Sequence of chain 57.A:
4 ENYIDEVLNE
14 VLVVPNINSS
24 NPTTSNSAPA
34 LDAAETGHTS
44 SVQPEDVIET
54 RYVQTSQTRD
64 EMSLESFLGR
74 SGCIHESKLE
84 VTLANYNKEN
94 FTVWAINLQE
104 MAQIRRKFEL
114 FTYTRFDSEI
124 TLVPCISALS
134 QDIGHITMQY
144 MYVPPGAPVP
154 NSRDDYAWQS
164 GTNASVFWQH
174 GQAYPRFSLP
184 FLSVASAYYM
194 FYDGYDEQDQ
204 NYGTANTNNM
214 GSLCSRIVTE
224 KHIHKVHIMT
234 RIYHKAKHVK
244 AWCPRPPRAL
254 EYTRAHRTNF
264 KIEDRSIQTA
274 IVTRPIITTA

This small molecule binds to this protein.
Small molecule (SMILES): CCOc1noc2cc(OCCC3CCN(c4ccc(C)nn4)CC3)ccc12

Binding-site contacts:
Ligand atom C04 contacts residue MET213 of chain 57.A at 3.9 Å (hydrophobic).
Ligand atom C14 contacts residue HIS237 of chain 57.A at 3.5 Å.
Ligand atom N24 contacts residue PHE180 of chain 57.A at 3.6 Å.
Ligand atom O23 contacts residue LEU216 of chain 57.A at 3.7 Å.
Ligand atom C18 contacts residue LEU182 of chain 57.A at 3.2 Å (hydrophobic).
Ligand atom C04 contacts residue ASN211 of chain 57.A at 3.4 Å.
Ligand atom C18 contacts residue ILE99 of chain 57.A at 3.8 Å (hydrophobic).
Ligand atom O26 contacts residue PHE180 of chain 57.A at 3.7 Å.
Ligand atom C22 contacts residue ILE99 of chain 57.A at 3.9 Å (hydrophobic).
Ligand atom C10 contacts residue TYR191 of chain 57.A at 3.7 Å (hydrophobic).
Ligand atom C28 contacts residue MET144 of chain 57.A at 3.8 Å (hydrophobic).
Ligand atom C19 contacts residue TYR145 of chain 57.A at 3.2 Å (hydrophobic).
Ligand atom O16 contacts residue ILE99 of chain 57.A at 3.6 Å.
Ligand atom C05 contacts residue LEU101 of chain 57.A at 3.9 Å (hydrophobic).
Ligand atom O26 contacts residue TYR145 of chain 57.A at 3.2 Å.
Ligand atom N07 contacts residue LEU101 of chain 57.A at 3.7 Å.
Ligand atom N08 contacts residue LEU101 of chain 57.A at 3.8 Å.
Ligand atom C21 contacts residue ILE123 of chain 57.A at 3.8 Å (hydrophobic).
Ligand atom C01 contacts residue THR207 of chain 57.A at 2.9 Å.
Ligand atom N06 contacts residue LEU101 of chain 57.A at 3.2 Å.
Ligand atom C01 contacts residue TYR192 of chain 57.A at 2.9 Å (hydrophobic).
Ligand atom C19 contacts residue LEU182 of chain 57.A at 3.6 Å (hydrophobic).
Ligand atom C28 contacts residue ALA167 of chain 57.A at 3.1 Å (hydrophobic).
Ligand atom C17 contacts residue LEU182 of chain 57.A at 3.7 Å (hydrophobic).
Ligand atom C22 contacts residue ILE123 of chain 57.A at 3.6 Å (hydrophobic).
Ligand atom C15 contacts residue ILE123 of chain 57.A at 3.6 Å (hydrophobic).
Ligand atom C28 contacts residue TYR143 of chain 57.A at 3.4 Å (hydrophobic).
Ligand atom C17 contacts residue ILE99 of chain 57.A at 3.8 Å (hydrophobic).
Ligand atom C18 contacts residue TYR145 of chain 57.A at 3.8 Å (hydrophobic).
Ligand atom C12 contacts residue ILE99 of chain 57.A at 3.7 Å (hydrophobic).
Ligand atom N24 contacts residue LEU216 of chain 57.A at 3.5 Å.
Ligand atom C25 contacts residue PHE180 of chain 57.A at 3.5 Å (hydrophobic).
Ligand atom C15 contacts residue LEU182 of chain 57.A at 3.7 Å (hydrophobic).
Ligand atom C13 contacts residue MET213 of chain 57.A at 3.4 Å (hydrophobic).
Ligand atom C09 contacts residue TYR191 of chain 57.A at 3.6 Å (hydrophobic).
Ligand atom C28 contacts residue TYR145 of chain 57.A at 3.3 Å (hydrophobic).
Ligand atom C03 contacts residue ASN211 of chain 57.A at 3.1 Å.
Ligand atom C14 contacts residue SER121 of chain 57.A at 3.5 Å.
Ligand atom C09 contacts residue LEU101 of chain 57.A at 3.8 Å (hydrophobic).
Ligand atom C27 contacts residue PHE180 of chain 57.A at 3.2 Å (hydrophobic).